Binding-site contacts:
Ligand atom C1 contacts residue ASN308 of chain 1.D at 1.4 Å.
Ligand atom C7 contacts residue ASN308 of chain 1.D at 3.4 Å.
Ligand atom C5 contacts residue ASN308 of chain 1.D at 3.6 Å.
Ligand atom C2 contacts residue ASN308 of chain 1.D at 2.5 Å.
Ligand atom C4 contacts residue ASN308 of chain 1.D at 4.2 Å.
Ligand atom N2 contacts residue ASN308 of chain 1.D at 2.9 Å (h-bond).
Ligand atom O5 contacts residue ASN308 of chain 1.D at 2.3 Å (h-bond).
Ligand atom C3 contacts residue ASN308 of chain 1.D at 3.8 Å.
Ligand atom N2 contacts residue TRP364 of chain 1.D at 3.6 Å.
Ligand atom O7 contacts residue ASN308 of chain 1.D at 3.7 Å.
Ligand atom C8 contacts residue TRP364 of chain 1.D at 3.8 Å (hydrophobic).
Ligand atom C8 contacts residue ASN308 of chain 1.D at 3.8 Å.
Ligand atom C8 contacts residue SER362 of chain 1.D at 4.3 Å.
Ligand atom C7 contacts residue TRP364 of chain 1.D at 4.4 Å (hydrophobic).

This protein binds this small molecule.
Small molecule (SMILES): CC(=O)N[C@@H]1[C@@H](O)[C@H](O)[C@@H](CO)O[C@H]1O

Sequence of chain 1.D:
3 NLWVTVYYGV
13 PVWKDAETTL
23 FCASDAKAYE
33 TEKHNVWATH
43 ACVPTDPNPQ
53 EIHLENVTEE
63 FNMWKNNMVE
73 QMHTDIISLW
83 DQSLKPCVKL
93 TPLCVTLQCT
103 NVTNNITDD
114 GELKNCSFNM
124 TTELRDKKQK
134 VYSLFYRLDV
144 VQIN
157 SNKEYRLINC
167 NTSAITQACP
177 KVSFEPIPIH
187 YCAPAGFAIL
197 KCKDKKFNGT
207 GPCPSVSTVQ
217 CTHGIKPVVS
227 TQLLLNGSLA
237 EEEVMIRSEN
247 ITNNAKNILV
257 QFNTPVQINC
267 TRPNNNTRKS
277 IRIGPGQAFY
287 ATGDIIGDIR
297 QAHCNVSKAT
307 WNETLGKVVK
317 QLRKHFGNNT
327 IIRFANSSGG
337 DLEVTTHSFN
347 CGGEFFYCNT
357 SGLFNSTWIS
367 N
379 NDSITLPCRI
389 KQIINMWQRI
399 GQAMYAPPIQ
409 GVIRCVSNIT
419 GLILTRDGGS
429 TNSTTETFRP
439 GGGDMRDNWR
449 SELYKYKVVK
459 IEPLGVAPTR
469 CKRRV